Binding-site contacts:
Ligand atom C contacts residue PRO46 of chain 1.B at 3.8 Å (hydrophobic).
Ligand atom C7 contacts residue PRO46 of chain 1.B at 3.5 Å (hydrophobic).
Ligand atom O1 contacts residue PHE101 of chain 1.A at 3.3 Å.
Ligand atom C4 contacts residue TYR38 of chain 1.B at 3.6 Å (hydrophobic).
Ligand atom C1 contacts residue PRO46 of chain 1.B at 3.6 Å (hydrophobic).
Ligand atom C10 contacts residue PHE101 of chain 1.A at 3.7 Å (hydrophobic).
Ligand atom C8 contacts residue PRO46 of chain 1.B at 3.7 Å (hydrophobic).
Ligand atom O contacts residue TYR38 of chain 1.A at 3.3 Å.
Ligand atom C3 contacts residue GLN40 of chain 1.A at 3.9 Å.
Ligand atom O1 contacts residue LEU48 of chain 1.B at 3.8 Å.
Ligand atom N contacts residue PRO46 of chain 1.B at 3.8 Å.
Ligand atom C2 contacts residue GLN40 of chain 1.B at 3.8 Å.
Ligand atom C6 contacts residue PRO46 of chain 1.B at 3.6 Å (hydrophobic).
Ligand atom C11 contacts residue TYR38 of chain 1.B at 3.7 Å (hydrophobic).
Ligand atom C4 contacts residue PRO46 of chain 1.B at 3.8 Å (hydrophobic).
Ligand atom N contacts residue PHE101 of chain 1.A at 3.4 Å.
Ligand atom C3 contacts residue PRO46 of chain 1.B at 3.6 Å (hydrophobic).
Ligand atom C1 contacts residue PRO46 of chain 1.A at 3.6 Å (hydrophobic).
Ligand atom C11 contacts residue PRO46 of chain 1.B at 3.8 Å (hydrophobic).
Ligand atom C8 contacts residue PHE101 of chain 1.A at 3.4 Å (hydrophobic).
Ligand atom C3 contacts residue GLN40 of chain 1.B at 3.6 Å.
Ligand atom C5 contacts residue PRO46 of chain 1.B at 3.9 Å (hydrophobic).
Ligand atom O2 contacts residue PHE101 of chain 1.A at 3.7 Å.
Ligand atom C6 contacts residue PHE101 of chain 1.A at 3.5 Å (hydrophobic).
Ligand atom C contacts residue PRO46 of chain 1.A at 3.7 Å (hydrophobic).
Ligand atom C10 contacts residue PRO46 of chain 1.B at 3.5 Å (hydrophobic).
Ligand atom C3 contacts residue PRO46 of chain 1.A at 3.9 Å (hydrophobic).
Ligand atom C9 contacts residue PHE101 of chain 1.A at 3.5 Å (hydrophobic).
Ligand atom C4 contacts residue PRO46 of chain 1.A at 3.9 Å (hydrophobic).
Ligand atom O2 contacts residue PHE101 of chain 1.B at 3.9 Å.
Ligand atom C2 contacts residue PRO46 of chain 1.A at 3.7 Å (hydrophobic).
Ligand atom C5 contacts residue TYR38 of chain 1.B at 3.6 Å (hydrophobic).
Ligand atom C5 contacts residue PRO46 of chain 1.A at 3.9 Å (hydrophobic).
Ligand atom C11 contacts residue PHE101 of chain 1.A at 3.3 Å (hydrophobic).
Ligand atom C3 contacts residue TYR89 of chain 1.B at 3.8 Å (hydrophobic).
Ligand atom C7 contacts residue PHE101 of chain 1.A at 3.5 Å (hydrophobic).
Ligand atom C2 contacts residue GLN40 of chain 1.A at 3.3 Å.
Ligand atom C6 contacts residue TYR89 of chain 1.A at 3.5 Å (hydrophobic).
Ligand atom C9 contacts residue PRO46 of chain 1.B at 3.9 Å (hydrophobic).
Ligand atom C2 contacts residue PRO46 of chain 1.B at 3.6 Å (hydrophobic).

Sequence of chain 1.B:
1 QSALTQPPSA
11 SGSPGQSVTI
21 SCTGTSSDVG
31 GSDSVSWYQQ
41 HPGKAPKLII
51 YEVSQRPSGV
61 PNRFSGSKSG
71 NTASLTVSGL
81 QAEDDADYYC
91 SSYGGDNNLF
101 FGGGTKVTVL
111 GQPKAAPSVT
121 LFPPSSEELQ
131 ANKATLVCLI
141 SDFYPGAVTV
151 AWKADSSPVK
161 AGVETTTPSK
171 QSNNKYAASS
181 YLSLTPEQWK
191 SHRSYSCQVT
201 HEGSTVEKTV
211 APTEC

This protein binds this small molecule.
Small molecule (SMILES): CC(=O)c1ccn(S(=O)(=O)c2ccccc2)c1

Sequence of chain 1.A:
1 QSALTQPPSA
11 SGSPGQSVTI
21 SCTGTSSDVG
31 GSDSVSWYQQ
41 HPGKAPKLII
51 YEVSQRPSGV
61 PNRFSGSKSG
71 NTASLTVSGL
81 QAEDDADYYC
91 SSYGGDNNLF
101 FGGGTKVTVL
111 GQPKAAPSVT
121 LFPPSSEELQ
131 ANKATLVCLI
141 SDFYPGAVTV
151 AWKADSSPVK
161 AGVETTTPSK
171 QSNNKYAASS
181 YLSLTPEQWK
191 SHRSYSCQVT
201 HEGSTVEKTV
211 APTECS